Sequence of chain 1.B:
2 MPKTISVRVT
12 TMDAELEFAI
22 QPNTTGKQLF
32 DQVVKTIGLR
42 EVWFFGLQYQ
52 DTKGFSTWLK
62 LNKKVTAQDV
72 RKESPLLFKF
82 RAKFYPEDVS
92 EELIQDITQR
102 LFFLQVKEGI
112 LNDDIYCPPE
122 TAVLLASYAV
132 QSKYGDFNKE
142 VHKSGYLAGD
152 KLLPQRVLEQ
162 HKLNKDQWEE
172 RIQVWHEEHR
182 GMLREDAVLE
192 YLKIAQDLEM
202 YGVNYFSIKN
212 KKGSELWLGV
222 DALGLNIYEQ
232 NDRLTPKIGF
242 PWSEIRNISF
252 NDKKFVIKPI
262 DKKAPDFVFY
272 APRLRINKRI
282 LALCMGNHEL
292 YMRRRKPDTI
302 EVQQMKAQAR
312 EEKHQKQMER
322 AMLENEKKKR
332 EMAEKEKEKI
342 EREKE

This protein binds this small molecule.
Small molecule (SMILES): CC(C)C[C@H](NC(=O)[C@H](CCC(=O)O)NC(=O)[C@H](Cc1ccccc1)NC(=O)[C@H](C)NC(=O)[C@H](CC(=O)O)NC(=O)[C@@H]1CCCN1C(=O)[C@H](Cc1ccc(O)cc1)NC(=O)[C@H](CCCCN)NC(=O)[C@H](CC1=CN=C2C=CC=C[C@H]12)NC(=O)[C@H](CO)NC(=O)CN)C(=O)N[C@@H](CO)C(=O)NCC=O

Binding-site contacts:
Ligand atom C contacts residue LEU62 of chain 1.B at 3.6 Å (hydrophobic).
Ligand atom O contacts residue ARG294 of chain 1.B at 3.3 Å (salt-bridge).
Ligand atom CE2 contacts residue PHE85 of chain 1.B at 3.6 Å (hydrophobic).
Ligand atom N contacts residue GLU290 of chain 1.B at 3.1 Å (salt-bridge).
Ligand atom C contacts residue LEU62 of chain 1.B at 3.7 Å (hydrophobic).
Ligand atom CZ contacts residue PHE85 of chain 1.B at 3.8 Å (hydrophobic).
Ligand atom CA contacts residue ASN63 of chain 1.B at 3.8 Å.
Ligand atom N contacts residue ARG294 of chain 1.B at 3.7 Å.
Ligand atom CG contacts residue LYS84 of chain 1.B at 3.5 Å.
Ligand atom CD2 contacts residue LYS28 of chain 1.B at 3.7 Å.
Ligand atom CE2 contacts residue LYS28 of chain 1.B at 3.7 Å.
Ligand atom OD1 contacts residue LYS84 of chain 1.B at 2.7 Å (salt-bridge).
Ligand atom N contacts residue ASN63 of chain 1.B at 3.6 Å.
Ligand atom CD1 contacts residue LYS28 of chain 1.B at 3.8 Å.
Ligand atom CE2 contacts residue TRP44 of chain 1.B at 3.3 Å (hydrophobic).
Ligand atom CB contacts residue PHE31 of chain 1.B at 3.6 Å (hydrophobic).
Ligand atom O contacts residue LEU62 of chain 1.B at 3.8 Å.
Ligand atom OD2 contacts residue PHE85 of chain 1.B at 3.5 Å.
Ligand atom O contacts residue GLU290 of chain 1.B at 3.4 Å.
Ligand atom O contacts residue LEU60 of chain 1.B at 3.8 Å.
Ligand atom C contacts residue ASN63 of chain 1.B at 3.5 Å.
Ligand atom CD2 contacts residue TRP44 of chain 1.B at 3.4 Å (hydrophobic).
Ligand atom OG contacts residue GLU290 of chain 1.B at 3.0 Å (salt-bridge).
Ligand atom OE1 contacts residue ARG294 of chain 1.B at 2.9 Å (salt-bridge).
Ligand atom CB contacts residue VAL43 of chain 1.B at 3.7 Å (hydrophobic).
Ligand atom CB contacts residue ARG294 of chain 1.B at 3.7 Å.
Ligand atom O contacts residue ASN63 of chain 1.B at 3.5 Å.
Ligand atom O contacts residue LYS61 of chain 1.B at 3.7 Å.
Ligand atom O contacts residue ASN63 of chain 1.B at 3.4 Å (h-bond).
Ligand atom CG contacts residue PHE85 of chain 1.B at 3.8 Å (hydrophobic).
Ligand atom CG contacts residue LYS28 of chain 1.B at 3.5 Å.
Ligand atom N contacts residue ASN63 of chain 1.B at 3.6 Å (h-bond).
Ligand atom C contacts residue ASN63 of chain 1.B at 3.5 Å.
Ligand atom N contacts residue LEU62 of chain 1.B at 3.7 Å.
Ligand atom CB contacts residue LYS28 of chain 1.B at 3.6 Å.
Ligand atom O contacts residue LEU62 of chain 1.B at 2.9 Å (h-bond).
Ligand atom CZ contacts residue GLY287 of chain 1.B at 3.7 Å.
Ligand atom OD2 contacts residue LYS84 of chain 1.B at 3.5 Å (salt-bridge).
Ligand atom O contacts residue ASN63 of chain 1.B at 2.9 Å (h-bond).
Ligand atom O contacts residue LEU62 of chain 1.B at 3.6 Å.